Binding-site contacts:
Ligand atom O8 contacts residue LEU217 of chain 1.A at 3.9 Å.
Ligand atom O7A contacts residue SER218 of chain 1.A at 2.6 Å (h-bond).
Ligand atom C8 contacts residue GLU181 of chain 1.A at 3.6 Å.
Ligand atom C5 contacts residue ALA125 of chain 1.A at 3.7 Å (hydrophobic).
Ligand atom C11 contacts residue GLY124 of chain 1.A at 3.5 Å.
Ligand atom C9 contacts residue HIS174 of chain 1.A at 3.9 Å.
Ligand atom O7A contacts residue LEU217 of chain 1.A at 3.2 Å.
Ligand atom O10 contacts residue LEU185 of chain 1.A at 3.2 Å.
Ligand atom O5 contacts residue GLN213 of chain 1.A at 3.9 Å.
Ligand atom C11 contacts residue ALA125 of chain 1.A at 3.8 Å (hydrophobic).
Ligand atom O7 contacts residue GLU181 of chain 1.A at 3.8 Å.
Ligand atom C1 contacts residue SER127 of chain 1.A at 3.5 Å.
Ligand atom C4 contacts residue ALA125 of chain 1.A at 3.7 Å (hydrophobic).
Ligand atom C8 contacts residue GLN213 of chain 1.A at 3.6 Å.
Ligand atom O6 contacts residue THR126 of chain 1.A at 3.8 Å.
Ligand atom C1 contacts residue THR126 of chain 1.A at 3.7 Å.
Ligand atom O1 contacts residue GLN213 of chain 1.A at 3.6 Å.
Ligand atom O1A contacts residue SER127 of chain 1.A at 2.7 Å (h-bond).
Ligand atom S contacts residue SER218 of chain 1.A at 4.0 Å.
Ligand atom O9 contacts residue SER218 of chain 1.A at 3.8 Å.
Ligand atom O1B contacts residue SER127 of chain 1.A at 3.6 Å.
Ligand atom O3 contacts residue GLY216 of chain 1.A at 4.0 Å.
Ligand atom O8 contacts residue GLU181 of chain 1.A at 3.4 Å (salt-bridge).
Ligand atom O9 contacts residue GLU181 of chain 1.A at 2.9 Å (salt-bridge).
Ligand atom O9 contacts residue TYR88 of chain 1.A at 2.4 Å (h-bond).
Ligand atom C10 contacts residue TRP142 of chain 1.A at 3.9 Å (hydrophobic).
Ligand atom C10 contacts residue ALA125 of chain 1.A at 3.8 Å (hydrophobic).
Ligand atom C6 contacts residue GLY216 of chain 1.A at 3.2 Å.
Ligand atom N5 contacts residue ALA125 of chain 1.A at 2.9 Å (h-bond).
Ligand atom C9 contacts residue TYR88 of chain 1.A at 3.3 Å (hydrophobic).
Ligand atom O1A contacts residue THR126 of chain 1.A at 2.5 Å (h-bond).
Ligand atom C11 contacts residue LEU144 of chain 1.A at 3.7 Å (hydrophobic).
Ligand atom C6 contacts residue TRP142 of chain 1.A at 4.0 Å (hydrophobic).
Ligand atom C9 contacts residue GLU181 of chain 1.A at 3.3 Å.
Ligand atom C11 contacts residue TRP142 of chain 1.A at 3.9 Å (hydrophobic).
Ligand atom O9 contacts residue HIS174 of chain 1.A at 3.6 Å.
Ligand atom O8 contacts residue VAL177 of chain 1.A at 3.6 Å.
Ligand atom O4 contacts residue GLU181 of chain 1.A at 3.8 Å.
Ligand atom O8 contacts residue TYR88 of chain 1.A at 3.5 Å.
Ligand atom O7A contacts residue GLY216 of chain 1.A at 3.9 Å.

Sequence of chain 1.A:
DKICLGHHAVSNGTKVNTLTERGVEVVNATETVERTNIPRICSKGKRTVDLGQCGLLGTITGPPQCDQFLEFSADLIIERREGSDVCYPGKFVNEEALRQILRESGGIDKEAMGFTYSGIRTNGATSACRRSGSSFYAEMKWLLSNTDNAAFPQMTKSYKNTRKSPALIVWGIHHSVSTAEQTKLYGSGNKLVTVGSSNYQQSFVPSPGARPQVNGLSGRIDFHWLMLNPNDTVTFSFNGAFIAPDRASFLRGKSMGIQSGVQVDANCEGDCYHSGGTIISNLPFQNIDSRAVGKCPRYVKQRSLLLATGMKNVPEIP

A small-molecule ligand and the protein it binds are described below.
Small molecule (SMILES): CC(=O)N[C@@H]1[C@@H](O)[C@H](O[C@@H]2O[C@H](CO)[C@H](O)[C@H](O[C@]3(C(=O)O)C[C@H](O)[C@@H](NC(C)=O)[C@H]([C@H](O)[C@H](O)CO)O3)[C@H]2O)[C@@H](COS(=O)(=O)O)O[C@H]1O